Binding-site contacts:
Ligand atom O4 contacts residue VAL146 of chain 1.C at 3.3 Å.
Ligand atom O14 contacts residue ILE125 of chain 1.C at 3.7 Å.
Ligand atom C4 contacts residue VAL146 of chain 1.C at 3.7 Å (hydrophobic).
Ligand atom C25 contacts residue THR122 of chain 1.C at 3.8 Å.
Ligand atom C5M contacts residue CYS150 of chain 2.E at 3.7 Å (hydrophobic).
Ligand atom C7M contacts residue MET139 of chain 1.C at 3.8 Å (hydrophobic).
Ligand atom C3M contacts residue MET295 of chain 1.C at 3.5 Å (hydrophobic).
Ligand atom O8 contacts residue PRO271 of chain 1.C at 3.8 Å.
Ligand atom O7 contacts residue GLU272 of chain 1.C at 3.4 Å (salt-bridge).
Ligand atom C4A contacts residue VAL146 of chain 1.C at 3.8 Å (hydrophobic).
Ligand atom O4 contacts residue HIS151 of chain 2.E at 2.8 Å (h-bond).
Ligand atom C5 contacts residue VAL146 of chain 1.C at 3.6 Å (hydrophobic).
Ligand atom O5 contacts residue VAL146 of chain 1.C at 3.3 Å.
Ligand atom O4 contacts residue TYR279 of chain 1.C at 3.3 Å.
Ligand atom C23 contacts residue MET295 of chain 1.C at 3.2 Å (hydrophobic).
Ligand atom C8A contacts residue PRO271 of chain 1.C at 3.9 Å (hydrophobic).
Ligand atom C15 contacts residue ILE147 of chain 1.C at 3.8 Å (hydrophobic).
Ligand atom C8 contacts residue GLU272 of chain 1.C at 3.7 Å.
Ligand atom C26 contacts residue LEU165 of chain 1.C at 3.9 Å (hydrophobic).
Ligand atom C18 contacts residue PHE129 of chain 1.C at 3.6 Å (hydrophobic).
Ligand atom C19 contacts residue PHE129 of chain 1.C at 3.9 Å (hydrophobic).
Ligand atom O8 contacts residue LEU275 of chain 1.C at 3.6 Å.
Ligand atom C7M contacts residue ILE269 of chain 1.C at 3.7 Å (hydrophobic).
Ligand atom O1 contacts residue ILE147 of chain 1.C at 3.7 Å.
Ligand atom O7 contacts residue GLY143 of chain 1.C at 3.7 Å.
Ligand atom C3 contacts residue TYR279 of chain 1.C at 3.8 Å (hydrophobic).
Ligand atom C5M contacts residue TYR279 of chain 1.C at 3.5 Å (hydrophobic).
Ligand atom O1 contacts residue LEU275 of chain 1.C at 3.8 Å.
Ligand atom O5 contacts residue TYR279 of chain 1.C at 3.7 Å.
Ligand atom O8 contacts residue GLU272 of chain 1.C at 2.7 Å (salt-bridge).
Ligand atom C5M contacts residue HIS151 of chain 2.E at 3.8 Å.
Ligand atom C8 contacts residue PRO271 of chain 1.C at 3.6 Å (hydrophobic).
Ligand atom O8 contacts residue ILE147 of chain 1.C at 3.9 Å.
Ligand atom C25 contacts residue ALA126 of chain 1.C at 3.8 Å (hydrophobic).
Ligand atom C7 contacts residue PRO271 of chain 1.C at 3.9 Å (hydrophobic).
Ligand atom O5 contacts residue HIS151 of chain 2.E at 3.5 Å (h-bond).
Ligand atom C4 contacts residue TYR279 of chain 1.C at 3.4 Å (hydrophobic).
Ligand atom C24 contacts residue ILE125 of chain 1.C at 3.7 Å (hydrophobic).
Ligand atom C23 contacts residue PHE296 of chain 1.C at 3.5 Å (hydrophobic).
Ligand atom C22 contacts residue PHE278 of chain 1.C at 3.8 Å (hydrophobic).

The small molecule below binds the protein below.
Small molecule (SMILES): C/C=C(C)/C=C/C=C[C@H](OC)[C@@H](C)[C@@H](OC)[C@@H](C)CCc1oc2c(O)c(OC)cc(OC)c2c(=O)c1C

Sequence of chain 1.C:
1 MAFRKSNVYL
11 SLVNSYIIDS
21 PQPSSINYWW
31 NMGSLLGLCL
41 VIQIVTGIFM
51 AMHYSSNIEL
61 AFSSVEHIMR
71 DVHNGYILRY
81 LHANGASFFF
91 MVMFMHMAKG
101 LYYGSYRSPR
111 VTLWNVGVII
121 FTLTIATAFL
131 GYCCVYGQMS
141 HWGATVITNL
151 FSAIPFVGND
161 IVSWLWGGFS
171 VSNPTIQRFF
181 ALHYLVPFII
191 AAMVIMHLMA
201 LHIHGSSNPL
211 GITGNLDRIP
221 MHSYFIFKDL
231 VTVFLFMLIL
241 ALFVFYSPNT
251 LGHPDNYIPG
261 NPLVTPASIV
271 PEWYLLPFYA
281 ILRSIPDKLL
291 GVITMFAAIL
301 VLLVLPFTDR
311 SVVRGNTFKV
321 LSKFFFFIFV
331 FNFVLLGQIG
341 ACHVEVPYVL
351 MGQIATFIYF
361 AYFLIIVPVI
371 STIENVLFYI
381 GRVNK

Sequence of chain 2.E:
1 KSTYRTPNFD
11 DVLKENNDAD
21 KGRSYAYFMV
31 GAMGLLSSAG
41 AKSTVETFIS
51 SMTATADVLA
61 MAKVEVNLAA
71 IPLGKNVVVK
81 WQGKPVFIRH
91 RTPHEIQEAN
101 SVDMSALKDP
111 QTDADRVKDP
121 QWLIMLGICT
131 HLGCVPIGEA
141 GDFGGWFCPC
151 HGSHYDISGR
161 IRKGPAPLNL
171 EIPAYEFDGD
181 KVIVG